Sequence of chain 24.E:
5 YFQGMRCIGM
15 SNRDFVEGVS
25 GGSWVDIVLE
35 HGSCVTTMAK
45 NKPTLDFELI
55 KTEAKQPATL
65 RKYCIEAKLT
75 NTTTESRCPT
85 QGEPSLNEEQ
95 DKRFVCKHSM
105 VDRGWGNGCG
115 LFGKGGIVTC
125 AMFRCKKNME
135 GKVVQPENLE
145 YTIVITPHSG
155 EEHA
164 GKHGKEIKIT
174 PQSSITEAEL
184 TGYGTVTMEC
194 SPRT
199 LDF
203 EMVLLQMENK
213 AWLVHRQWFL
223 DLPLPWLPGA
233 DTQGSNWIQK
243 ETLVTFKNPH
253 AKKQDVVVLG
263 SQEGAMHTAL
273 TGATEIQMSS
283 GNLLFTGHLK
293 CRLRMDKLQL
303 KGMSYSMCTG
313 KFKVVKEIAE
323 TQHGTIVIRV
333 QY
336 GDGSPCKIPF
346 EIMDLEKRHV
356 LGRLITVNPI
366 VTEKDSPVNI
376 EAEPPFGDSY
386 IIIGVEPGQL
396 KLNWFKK

Sequence of chain 24.F:
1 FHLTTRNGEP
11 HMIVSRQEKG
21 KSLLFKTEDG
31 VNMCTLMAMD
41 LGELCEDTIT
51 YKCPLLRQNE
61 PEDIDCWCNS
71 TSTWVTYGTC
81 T

Binding-site contacts:
Ligand atom C5 contacts residue ASN75 of chain 24.E at 3.2 Å.
Ligand atom O3 contacts residue NAG1 of chain 24.Z at 2.4 Å (h-bond).
Ligand atom O6 contacts residue ASN75 of chain 24.E at 3.8 Å.
Ligand atom C6 contacts residue ASN75 of chain 24.E at 3.8 Å.
Ligand atom O7 contacts residue ASN75 of chain 24.E at 3.2 Å (h-bond).
Ligand atom O6 contacts residue NAG1 of chain 24.Z at 4.1 Å.
Ligand atom C6 contacts residue NAG1 of chain 24.Z at 3.4 Å.
Ligand atom C7 contacts residue MET126 of chain 24.E at 3.8 Å (hydrophobic).
Ligand atom C3 contacts residue NAG1 of chain 24.Z at 3.3 Å.
Ligand atom C5 contacts residue NAG1 of chain 24.Z at 3.7 Å.
Ligand atom O7 contacts residue MET126 of chain 24.E at 3.1 Å.
Ligand atom C8 contacts residue PHE98 of chain 24.E at 3.6 Å (hydrophobic).
Ligand atom C6 contacts residue THR48 of chain 24.F at 4.4 Å.
Ligand atom C2 contacts residue NAG1 of chain 24.Z at 4.1 Å.
Ligand atom C8 contacts residue MET126 of chain 24.E at 3.7 Å (hydrophobic).
Ligand atom O6 contacts residue THR48 of chain 24.F at 4.0 Å.
Ligand atom C1 contacts residue ASN75 of chain 24.E at 1.3 Å.
Ligand atom O6 contacts residue CYS45 of chain 24.F at 3.4 Å (h-bond).
Ligand atom C4 contacts residue NAG1 of chain 24.Z at 2.9 Å.
Ligand atom C4 contacts residue ASN75 of chain 24.E at 4.0 Å.
Ligand atom O5 contacts residue ASN75 of chain 24.E at 2.1 Å (h-bond).
Ligand atom O5 contacts residue THR48 of chain 24.F at 4.0 Å.
Ligand atom C6 contacts residue CYS45 of chain 24.F at 4.4 Å (hydrophobic).
Ligand atom C8 contacts residue ASN75 of chain 24.E at 3.0 Å.
Ligand atom O4 contacts residue NAG1 of chain 24.Z at 1.6 Å.
Ligand atom O6 contacts residue GLU46 of chain 24.F at 3.8 Å.
Ligand atom C3 contacts residue ASN75 of chain 24.E at 3.5 Å.
Ligand atom N2 contacts residue ASN75 of chain 24.E at 3.0 Å (h-bond).
Ligand atom C2 contacts residue ASN75 of chain 24.E at 2.6 Å.
Ligand atom C7 contacts residue ASN75 of chain 24.E at 2.8 Å.

This protein binds this small molecule.
Small molecule (SMILES): CC(=O)N[C@@H]1[C@@H](O)[C@H](O)[C@@H](CO)O[C@H]1O